Binding-site contacts:
Ligand atom O contacts residue PHE105 of chain 1.E at 3.6 Å.
Ligand atom CG2 contacts residue TYR101 of chain 1.E at 3.2 Å (hydrophobic).
Ligand atom CE1 contacts residue TYR59 of chain 1.E at 3.3 Å (hydrophobic).
Ligand atom O contacts residue ASN31 of chain 1.F at 2.9 Å (h-bond).
Ligand atom ND1 contacts residue TYR59 of chain 1.E at 3.4 Å.
Ligand atom CE1 contacts residue GLU50 of chain 1.E at 3.6 Å.
Ligand atom N contacts residue TYR101 of chain 1.E at 3.6 Å.
Ligand atom CA contacts residue TYR101 of chain 1.E at 3.1 Å (hydrophobic).
Ligand atom CA contacts residue PHE105 of chain 1.E at 3.5 Å (hydrophobic).
Ligand atom ND1 contacts residue SER57 of chain 1.E at 3.3 Å.
Ligand atom CA contacts residue SER97 of chain 1.F at 3.6 Å.
Ligand atom CD2 contacts residue PHE52 of chain 1.E at 3.8 Å (hydrophobic).
Ligand atom O contacts residue ARG101 of chain 1.F at 3.3 Å (salt-bridge).
Ligand atom N contacts residue PHE98 of chain 1.F at 3.4 Å (h-bond).
Ligand atom N contacts residue PHE105 of chain 1.E at 3.5 Å.
Ligand atom N contacts residue ASN31 of chain 1.F at 3.6 Å.
Ligand atom C contacts residue TYR59 of chain 1.E at 3.8 Å (hydrophobic).
Ligand atom CA contacts residue TYR38 of chain 1.F at 3.5 Å (hydrophobic).
Ligand atom N contacts residue ASN31 of chain 1.F at 3.5 Å (h-bond).
Ligand atom N contacts residue SER97 of chain 1.F at 3.1 Å (h-bond).
Ligand atom NE2 contacts residue GLU50 of chain 1.E at 3.2 Å (salt-bridge).
Ligand atom N contacts residue TYR59 of chain 1.E at 3.8 Å.
Ligand atom CB contacts residue PHE52 of chain 1.E at 3.8 Å (hydrophobic).
Ligand atom CA contacts residue TYR101 of chain 1.E at 3.7 Å (hydrophobic).
Ligand atom CA contacts residue PHE98 of chain 1.F at 3.2 Å (hydrophobic).
Ligand atom CD contacts residue TYR59 of chain 1.E at 3.4 Å (hydrophobic).
Ligand atom CG contacts residue PHE52 of chain 1.E at 3.8 Å (hydrophobic).
Ligand atom C contacts residue PHE105 of chain 1.E at 3.4 Å (hydrophobic).
Ligand atom ND1 contacts residue PHE52 of chain 1.E at 3.8 Å.
Ligand atom C contacts residue TYR101 of chain 1.E at 3.3 Å (hydrophobic).
Ligand atom N contacts residue TYR101 of chain 1.E at 2.6 Å (h-bond).
Ligand atom CB contacts residue TYR59 of chain 1.E at 3.5 Å (hydrophobic).
Ligand atom C contacts residue ASN31 of chain 1.F at 3.5 Å.
Ligand atom C contacts residue TYR38 of chain 1.F at 3.5 Å (hydrophobic).
Ligand atom O contacts residue LEU100 of chain 1.F at 2.8 Å (h-bond).
Ligand atom O contacts residue TYR101 of chain 1.E at 3.1 Å.
Ligand atom C contacts residue PHE98 of chain 1.F at 3.5 Å (hydrophobic).
Ligand atom O contacts residue TYR38 of chain 1.F at 3.4 Å.
Ligand atom CA contacts residue ASN31 of chain 1.F at 2.9 Å.
Ligand atom O contacts residue TYR59 of chain 1.E at 2.9 Å (h-bond).

This small molecule binds to this protein.
Small molecule (SMILES): CC(C)[C@H](NC(=O)[C@@H](N)CC1=NC=NC1)C(=O)N1CCC[C@H]1C(=O)NCC(=O)NCC(=O)NCC(=O)N[C@H](C=O)CO

Sequence of chain 1.E:
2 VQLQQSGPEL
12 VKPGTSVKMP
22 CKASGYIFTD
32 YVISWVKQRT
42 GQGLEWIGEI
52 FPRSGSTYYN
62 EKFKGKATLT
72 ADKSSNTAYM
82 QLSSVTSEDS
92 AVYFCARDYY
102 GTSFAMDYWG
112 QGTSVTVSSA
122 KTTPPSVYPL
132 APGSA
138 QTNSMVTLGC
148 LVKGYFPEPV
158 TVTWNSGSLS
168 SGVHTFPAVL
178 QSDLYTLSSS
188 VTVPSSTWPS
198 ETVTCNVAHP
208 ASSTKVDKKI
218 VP

Sequence of chain 1.F:
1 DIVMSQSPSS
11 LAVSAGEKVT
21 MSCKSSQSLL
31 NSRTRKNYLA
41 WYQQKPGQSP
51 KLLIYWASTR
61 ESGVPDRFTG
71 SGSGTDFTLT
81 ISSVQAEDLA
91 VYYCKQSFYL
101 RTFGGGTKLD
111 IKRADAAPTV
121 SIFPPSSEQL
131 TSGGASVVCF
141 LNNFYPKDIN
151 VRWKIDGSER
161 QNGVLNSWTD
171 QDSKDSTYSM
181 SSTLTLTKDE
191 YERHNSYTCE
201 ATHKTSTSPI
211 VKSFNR